This small molecule binds to this protein.
Small molecule (SMILES): CC(=O)N[C@@H]1[C@@H](O)[C@H](O)[C@@H](CO)O[C@H]1O

Sequence of chain 1.D:
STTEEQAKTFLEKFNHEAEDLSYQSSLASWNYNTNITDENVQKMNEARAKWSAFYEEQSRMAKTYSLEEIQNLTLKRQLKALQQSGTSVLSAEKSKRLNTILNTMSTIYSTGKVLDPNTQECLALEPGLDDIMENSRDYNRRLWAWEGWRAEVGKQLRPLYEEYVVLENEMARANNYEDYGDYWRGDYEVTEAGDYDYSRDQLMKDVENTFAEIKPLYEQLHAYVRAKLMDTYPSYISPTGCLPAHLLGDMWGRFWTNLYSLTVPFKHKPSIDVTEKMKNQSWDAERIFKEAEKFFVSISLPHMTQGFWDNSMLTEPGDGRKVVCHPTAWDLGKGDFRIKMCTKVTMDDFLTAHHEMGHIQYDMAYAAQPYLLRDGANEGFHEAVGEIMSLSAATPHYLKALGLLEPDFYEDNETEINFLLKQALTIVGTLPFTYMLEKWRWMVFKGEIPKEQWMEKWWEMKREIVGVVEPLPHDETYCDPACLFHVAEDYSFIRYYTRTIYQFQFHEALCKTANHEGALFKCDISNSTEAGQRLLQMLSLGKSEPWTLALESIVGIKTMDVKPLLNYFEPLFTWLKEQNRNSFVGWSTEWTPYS

Binding-site contacts:
Ligand atom O3 contacts residue GLU406 of chain 1.D at 2.9 Å (salt-bridge).
Ligand atom N2 contacts residue LEU404 of chain 1.D at 3.9 Å.
Ligand atom C5 contacts residue GLY403 of chain 1.D at 4.3 Å.
Ligand atom O3 contacts residue GLY403 of chain 1.D at 1.7 Å (h-bond).
Ligand atom C1 contacts residue GLN281 of chain 1.D at 4.1 Å.
Ligand atom C3 contacts residue GLY403 of chain 1.D at 2.7 Å.
Ligand atom O3 contacts residue LEU404 of chain 1.D at 3.3 Å.
Ligand atom C2 contacts residue GLY403 of chain 1.D at 3.7 Å.
Ligand atom C4 contacts residue GLU406 of chain 1.D at 4.5 Å.
Ligand atom O5 contacts residue GLN281 of chain 1.D at 3.2 Å (h-bond).
Ligand atom C4 contacts residue GLY403 of chain 1.D at 2.8 Å.
Ligand atom N2 contacts residue LYS277 of chain 1.D at 4.1 Å.
Ligand atom C2 contacts residue GLU406 of chain 1.D at 4.0 Å.
Ligand atom N2 contacts residue GLY403 of chain 1.D at 4.4 Å.
Ligand atom O6 contacts residue GLN281 of chain 1.D at 4.1 Å.
Ligand atom C8 contacts residue GLU406 of chain 1.D at 3.0 Å.
Ligand atom O7 contacts residue GLU406 of chain 1.D at 3.7 Å.
Ligand atom C1 contacts residue ASN280 of chain 1.D at 2.5 Å.
Ligand atom C7 contacts residue GLU406 of chain 1.D at 3.2 Å.
Ligand atom C2 contacts residue LEU404 of chain 1.D at 3.8 Å (hydrophobic).
Ligand atom C3 contacts residue LEU404 of chain 1.D at 4.4 Å (hydrophobic).
Ligand atom C4 contacts residue GLN281 of chain 1.D at 4.1 Å.
Ligand atom C2 contacts residue GLN281 of chain 1.D at 4.3 Å.
Ligand atom N2 contacts residue ASN280 of chain 1.D at 3.6 Å.
Ligand atom C5 contacts residue GLN281 of chain 1.D at 3.9 Å.
Ligand atom C2 contacts residue ASN280 of chain 1.D at 3.5 Å.
Ligand atom N2 contacts residue GLU406 of chain 1.D at 3.7 Å.
Ligand atom O4 contacts residue GLU406 of chain 1.D at 4.5 Å.
Ligand atom C7 contacts residue ASN280 of chain 1.D at 4.3 Å.
Ligand atom C6 contacts residue GLN281 of chain 1.D at 3.9 Å.
Ligand atom O7 contacts residue LYS277 of chain 1.D at 3.6 Å.
Ligand atom C3 contacts residue GLU406 of chain 1.D at 3.2 Å.
Ligand atom C7 contacts residue LYS277 of chain 1.D at 4.3 Å.
Ligand atom O4 contacts residue GLY403 of chain 1.D at 2.9 Å (h-bond).
Ligand atom O5 contacts residue ASN280 of chain 1.D at 3.1 Å (h-bond).